A small-molecule ligand and the protein it binds are described below.
Small molecule (SMILES): CC(=O)N[C@H]1[C@H](O[C@H]2[C@H](O)[C@@H](NC(C)=O)CO[C@@H]2CO)O[C@H](CO)[C@@H](O)[C@@H]1O

Binding-site contacts:
Ligand atom C8 contacts residue THR156 of chain 43.E at 3.7 Å.
Ligand atom C1 contacts residue ASN154 of chain 43.E at 3.1 Å.
Ligand atom O5 contacts residue ASN154 of chain 43.E at 3.8 Å.
Ligand atom O7 contacts residue THR156 of chain 43.E at 4.5 Å.
Ligand atom C2 contacts residue ASN154 of chain 43.E at 4.1 Å.
Ligand atom C7 contacts residue ASN154 of chain 43.E at 3.7 Å.
Ligand atom C1 contacts residue THR156 of chain 43.E at 3.6 Å.
Ligand atom C7 contacts residue THR156 of chain 43.E at 3.6 Å.
Ligand atom N2 contacts residue THR156 of chain 43.E at 3.2 Å.
Ligand atom N2 contacts residue ASN154 of chain 43.E at 4.0 Å.
Ligand atom C2 contacts residue THR156 of chain 43.E at 3.9 Å.
Ligand atom O5 contacts residue MET151 of chain 43.E at 4.2 Å.
Ligand atom O7 contacts residue ASN154 of chain 43.E at 3.2 Å (h-bond).
Ligand atom O6 contacts residue MET151 of chain 43.E at 3.5 Å.
Ligand atom C8 contacts residue ASN154 of chain 43.E at 4.5 Å.
Ligand atom C3 contacts residue THR156 of chain 43.E at 4.4 Å.

Sequence of chain 43.E:
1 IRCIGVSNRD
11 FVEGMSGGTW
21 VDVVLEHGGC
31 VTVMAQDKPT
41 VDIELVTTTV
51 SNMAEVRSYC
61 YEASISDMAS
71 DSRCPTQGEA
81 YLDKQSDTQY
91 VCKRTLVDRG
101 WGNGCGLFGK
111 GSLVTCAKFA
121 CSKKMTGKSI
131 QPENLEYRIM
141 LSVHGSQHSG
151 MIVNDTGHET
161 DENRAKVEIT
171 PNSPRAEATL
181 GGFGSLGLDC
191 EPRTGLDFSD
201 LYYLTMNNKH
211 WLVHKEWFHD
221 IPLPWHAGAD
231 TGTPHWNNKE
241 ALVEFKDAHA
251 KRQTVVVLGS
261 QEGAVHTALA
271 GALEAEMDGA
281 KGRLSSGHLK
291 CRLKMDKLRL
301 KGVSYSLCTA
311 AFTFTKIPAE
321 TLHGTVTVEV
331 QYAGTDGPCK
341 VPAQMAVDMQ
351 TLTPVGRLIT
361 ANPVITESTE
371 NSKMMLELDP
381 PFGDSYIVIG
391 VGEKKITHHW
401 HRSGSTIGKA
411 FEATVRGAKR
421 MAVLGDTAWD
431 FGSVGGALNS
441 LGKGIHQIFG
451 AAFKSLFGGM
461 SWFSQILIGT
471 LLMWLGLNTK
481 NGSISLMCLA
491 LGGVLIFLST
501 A